A protein and the small-molecule ligand that binds it are described below.
Small molecule (SMILES): NCC(=O)O

Binding-site contacts:
Ligand atom C contacts residue PRO51 of chain 1.P at 4.3 Å (hydrophobic).
Ligand atom O contacts residue LEU30 of chain 1.P at 3.5 Å.
Ligand atom N contacts residue PHE38 of chain 1.P at 3.8 Å.
Ligand atom N contacts residue PRO51 of chain 1.P at 4.0 Å.
Ligand atom CA contacts residue PRO51 of chain 1.P at 3.4 Å (hydrophobic).
Ligand atom CA contacts residue GLU28 of chain 1.P at 4.3 Å.
Ligand atom CA contacts residue PRO52 of chain 1.P at 4.1 Å (hydrophobic).
Ligand atom OXT contacts residue PRO51 of chain 1.P at 4.4 Å.
Ligand atom C contacts residue LEU30 of chain 1.P at 4.4 Å (hydrophobic).
Ligand atom CA contacts residue PRO50 of chain 1.P at 3.9 Å (hydrophobic).
Ligand atom OXT contacts residue PRO50 of chain 1.P at 3.5 Å.
Ligand atom C contacts residue PRO50 of chain 1.P at 4.3 Å (hydrophobic).
Ligand atom N contacts residue PRO50 of chain 1.P at 3.2 Å (h-bond).

Sequence of chain 1.P:
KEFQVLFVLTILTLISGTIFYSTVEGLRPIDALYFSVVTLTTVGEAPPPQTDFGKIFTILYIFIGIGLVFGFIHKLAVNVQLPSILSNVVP